The protein below binds the small molecule below.
Small molecule (SMILES): CC(C)CCC[C@@H](C)[C@H]1CC[C@H]2[C@@H]3CC=C4C[C@@H](O)CC[C@]4(C)[C@H]3CC[C@]12C

Sequence of chain 1.A:
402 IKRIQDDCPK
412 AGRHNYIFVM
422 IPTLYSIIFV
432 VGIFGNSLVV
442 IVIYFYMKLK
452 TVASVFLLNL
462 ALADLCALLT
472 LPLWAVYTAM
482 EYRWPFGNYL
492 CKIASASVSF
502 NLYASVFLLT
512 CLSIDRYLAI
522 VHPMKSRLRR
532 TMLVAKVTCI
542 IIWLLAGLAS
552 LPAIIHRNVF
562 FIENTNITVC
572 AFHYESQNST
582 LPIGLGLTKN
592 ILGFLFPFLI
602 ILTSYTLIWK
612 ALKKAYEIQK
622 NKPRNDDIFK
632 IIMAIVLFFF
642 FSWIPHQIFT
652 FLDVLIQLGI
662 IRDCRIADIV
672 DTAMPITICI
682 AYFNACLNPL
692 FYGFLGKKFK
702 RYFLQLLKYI

Binding-site contacts:
Ligand atom C4 contacts residue VAL535 of chain 1.A at 3.9 Å (hydrophobic).
Ligand atom C1 contacts residue VAL538 of chain 1.A at 3.8 Å (hydrophobic).
Ligand atom C26 contacts residue ILE601 of chain 1.A at 4.3 Å (hydrophobic).
Ligand atom C25 contacts residue PHE508 of chain 1.A at 4.3 Å (hydrophobic).
Ligand atom C16 contacts residue CYS512 of chain 1.A at 3.8 Å (hydrophobic).
Ligand atom C5 contacts residue VAL535 of chain 1.A at 4.5 Å (hydrophobic).
Ligand atom C23 contacts residue PHE508 of chain 1.A at 4.5 Å (hydrophobic).
Ligand atom O1 contacts residue VAL535 of chain 1.A at 4.2 Å.
Ligand atom C16 contacts residue ILE515 of chain 1.A at 4.1 Å (hydrophobic).
Ligand atom C12 contacts residue THR539 of chain 1.A at 4.3 Å.
Ligand atom C3 contacts residue THR539 of chain 1.A at 4.4 Å.
Ligand atom C1 contacts residue ILE542 of chain 1.A at 3.9 Å (hydrophobic).
Ligand atom C10 contacts residue THR539 of chain 1.A at 3.8 Å.
Ligand atom C24 contacts residue PHE508 of chain 1.A at 3.8 Å (hydrophobic).
Ligand atom C5 contacts residue THR539 of chain 1.A at 3.6 Å.
Ligand atom C14 contacts residue CYS512 of chain 1.A at 4.4 Å (hydrophobic).
Ligand atom C17 contacts residue CYS512 of chain 1.A at 4.0 Å (hydrophobic).
Ligand atom C11 contacts residue ILE542 of chain 1.A at 4.0 Å (hydrophobic).
Ligand atom C7 contacts residue THR539 of chain 1.A at 3.7 Å.
Ligand atom C21 contacts residue LEU546 of chain 1.A at 3.7 Å (hydrophobic).
Ligand atom C17 contacts residue ILE543 of chain 1.A at 4.2 Å (hydrophobic).
Ligand atom C1 contacts residue THR539 of chain 1.A at 3.7 Å.
Ligand atom C27 contacts residue PHE508 of chain 1.A at 3.7 Å (hydrophobic).
Ligand atom C20 contacts residue ILE543 of chain 1.A at 4.5 Å (hydrophobic).
Ligand atom C21 contacts residue ILE543 of chain 1.A at 3.8 Å (hydrophobic).
Ligand atom C26 contacts residue PRO598 of chain 1.A at 3.8 Å (hydrophobic).
Ligand atom C9 contacts residue THR539 of chain 1.A at 3.4 Å.
Ligand atom C24 contacts residue THR511 of chain 1.A at 3.9 Å.
Ligand atom C3 contacts residue VAL538 of chain 1.A at 4.4 Å (hydrophobic).
Ligand atom C3 contacts residue VAL535 of chain 1.A at 3.8 Å (hydrophobic).
Ligand atom C26 contacts residue PHE597 of chain 1.A at 3.8 Å (hydrophobic).
Ligand atom C14 contacts residue THR539 of chain 1.A at 4.0 Å.
Ligand atom C2 contacts residue VAL538 of chain 1.A at 3.7 Å (hydrophobic).
Ligand atom C12 contacts residue ILE542 of chain 1.A at 3.8 Å (hydrophobic).
Ligand atom C11 contacts residue THR539 of chain 1.A at 4.5 Å.
Ligand atom C15 contacts residue ILE515 of chain 1.A at 4.2 Å (hydrophobic).
Ligand atom C23 contacts residue ILE543 of chain 1.A at 3.8 Å (hydrophobic).
Ligand atom C8 contacts residue THR539 of chain 1.A at 4.1 Å.
Ligand atom C6 contacts residue THR539 of chain 1.A at 3.7 Å.
Ligand atom C4 contacts residue THR539 of chain 1.A at 4.4 Å.